Sequence of chain 1.B:
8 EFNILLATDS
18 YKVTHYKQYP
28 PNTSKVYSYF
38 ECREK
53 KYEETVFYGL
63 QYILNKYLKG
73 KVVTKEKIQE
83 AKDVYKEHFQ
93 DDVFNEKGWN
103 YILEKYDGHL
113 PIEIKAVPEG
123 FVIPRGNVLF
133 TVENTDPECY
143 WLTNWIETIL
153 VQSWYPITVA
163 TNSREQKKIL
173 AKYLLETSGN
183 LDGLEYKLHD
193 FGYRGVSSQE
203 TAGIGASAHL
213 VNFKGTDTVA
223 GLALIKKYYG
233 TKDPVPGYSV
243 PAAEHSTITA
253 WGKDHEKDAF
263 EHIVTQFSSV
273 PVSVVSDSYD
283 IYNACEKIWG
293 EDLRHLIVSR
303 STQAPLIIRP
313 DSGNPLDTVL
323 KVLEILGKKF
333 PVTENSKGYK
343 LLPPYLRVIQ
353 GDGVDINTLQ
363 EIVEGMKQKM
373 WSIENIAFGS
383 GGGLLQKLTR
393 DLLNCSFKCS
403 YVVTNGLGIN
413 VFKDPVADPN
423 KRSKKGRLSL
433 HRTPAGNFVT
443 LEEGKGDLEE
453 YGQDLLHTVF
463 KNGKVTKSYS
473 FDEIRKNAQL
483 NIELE

The small molecule below binds the protein below.
Small molecule (SMILES): O=S1(=O)NC(NCc2ccc(S(=O)(=O)N3CCC(N4CCCC4)CC3)cc2)=Nc2ccncc21

Sequence of chain 1.A:
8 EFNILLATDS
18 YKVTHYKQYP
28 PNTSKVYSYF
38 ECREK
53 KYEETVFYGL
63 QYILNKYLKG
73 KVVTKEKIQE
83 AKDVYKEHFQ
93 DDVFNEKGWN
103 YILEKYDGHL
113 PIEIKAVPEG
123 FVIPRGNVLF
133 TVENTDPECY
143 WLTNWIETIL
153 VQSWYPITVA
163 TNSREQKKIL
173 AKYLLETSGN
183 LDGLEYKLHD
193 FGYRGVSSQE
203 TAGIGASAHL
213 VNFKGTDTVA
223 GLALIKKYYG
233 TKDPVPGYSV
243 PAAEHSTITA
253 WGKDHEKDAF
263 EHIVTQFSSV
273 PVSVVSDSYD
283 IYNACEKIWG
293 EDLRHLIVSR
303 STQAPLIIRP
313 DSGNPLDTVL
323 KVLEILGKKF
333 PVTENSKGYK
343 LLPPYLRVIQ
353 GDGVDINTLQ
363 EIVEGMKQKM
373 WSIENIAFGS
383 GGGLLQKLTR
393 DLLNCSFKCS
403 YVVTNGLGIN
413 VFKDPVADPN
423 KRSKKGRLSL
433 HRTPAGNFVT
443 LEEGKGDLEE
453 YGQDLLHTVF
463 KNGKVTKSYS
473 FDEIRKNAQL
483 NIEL

Binding-site contacts:
Ligand atom C11 contacts residue TYR18 of chain 1.B at 3.6 Å (hydrophobic).
Ligand atom O19 contacts residue ALA245 of chain 1.A at 3.3 Å (h-bond).
Ligand atom C32 contacts residue TYR188 of chain 1.A at 3.6 Å (hydrophobic).
Ligand atom N10 contacts residue PHE193 of chain 1.A at 3.5 Å.
Ligand atom O18 contacts residue ARG311 of chain 1.A at 3.2 Å.
Ligand atom C7 contacts residue VAL242 of chain 1.A at 3.4 Å (hydrophobic).
Ligand atom C15 contacts residue PHE193 of chain 1.A at 3.4 Å (hydrophobic).
Ligand atom C7 contacts residue ALA244 of chain 1.A at 3.6 Å (hydrophobic).
Ligand atom C7 contacts residue SER241 of chain 1.A at 3.6 Å.
Ligand atom N8 contacts residue SER241 of chain 1.A at 3.6 Å (h-bond).
Ligand atom C9 contacts residue ASP219 of chain 1.A at 3.5 Å.
Ligand atom C11 contacts residue PHE193 of chain 1.A at 3.6 Å (hydrophobic).
Ligand atom N10 contacts residue TYR18 of chain 1.B at 3.5 Å.
Ligand atom C11 contacts residue ASP219 of chain 1.A at 3.6 Å.
Ligand atom O18 contacts residue SER275 of chain 1.A at 3.5 Å (h-bond).
Ligand atom N8 contacts residue ASP219 of chain 1.A at 3.1 Å (salt-bridge).
Ligand atom C12 contacts residue TYR18 of chain 1.B at 3.4 Å (hydrophobic).
Ligand atom O23 contacts residue EDO1 of chain 1.I at 3.0 Å.
Ligand atom C16 contacts residue PHE193 of chain 1.A at 3.4 Å (hydrophobic).
Ligand atom O19 contacts residue ARG311 of chain 1.A at 3.3 Å (salt-bridge).
Ligand atom O18 contacts residue PHE193 of chain 1.A at 3.2 Å.
Ligand atom C15 contacts residue ARG311 of chain 1.A at 3.4 Å.
Ligand atom C25 contacts residue ILE309 of chain 1.A at 3.6 Å (hydrophobic).
Ligand atom N20 contacts residue PHE193 of chain 1.A at 3.6 Å.
Ligand atom C5 contacts residue HIS191 of chain 1.A at 3.5 Å.
Ligand atom O22 contacts residue ALA379 of chain 1.A at 3.2 Å.
Ligand atom C13 contacts residue TYR18 of chain 1.B at 3.5 Å (hydrophobic).
Ligand atom C1 contacts residue SER275 of chain 1.A at 3.6 Å.
Ligand atom O19 contacts residue TYR18 of chain 1.B at 3.5 Å.
Ligand atom C4 contacts residue HIS191 of chain 1.A at 3.3 Å.
Ligand atom C9 contacts residue PHE193 of chain 1.A at 3.6 Å (hydrophobic).
Ligand atom C3 contacts residue ILE351 of chain 1.A at 3.5 Å (hydrophobic).
Ligand atom O19 contacts residue ALA244 of chain 1.A at 3.4 Å.
Ligand atom N20 contacts residue ALA244 of chain 1.A at 3.4 Å.
Ligand atom N10 contacts residue ASP219 of chain 1.A at 2.7 Å (salt-bridge).
Ligand atom S17 contacts residue PHE193 of chain 1.A at 3.6 Å.
Ligand atom C1 contacts residue VAL242 of chain 1.A at 3.4 Å (hydrophobic).
Ligand atom O23 contacts residue ILE309 of chain 1.A at 3.3 Å.
Ligand atom O22 contacts residue TYR188 of chain 1.A at 3.5 Å (h-bond).
Ligand atom N14 contacts residue PHE193 of chain 1.A at 3.5 Å.